Sequence of chain 1.A:
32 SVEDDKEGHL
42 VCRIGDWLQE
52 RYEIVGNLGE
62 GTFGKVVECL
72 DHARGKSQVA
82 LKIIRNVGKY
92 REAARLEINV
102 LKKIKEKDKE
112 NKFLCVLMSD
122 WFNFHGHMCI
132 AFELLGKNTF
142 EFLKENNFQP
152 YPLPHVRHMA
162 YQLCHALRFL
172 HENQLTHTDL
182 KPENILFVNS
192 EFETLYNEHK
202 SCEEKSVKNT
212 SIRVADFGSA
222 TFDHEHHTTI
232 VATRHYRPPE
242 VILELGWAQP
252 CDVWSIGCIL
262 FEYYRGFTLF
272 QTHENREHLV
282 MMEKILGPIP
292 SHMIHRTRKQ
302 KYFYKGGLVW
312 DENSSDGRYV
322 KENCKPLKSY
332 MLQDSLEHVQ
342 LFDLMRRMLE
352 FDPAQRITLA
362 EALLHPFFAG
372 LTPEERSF

The protein below binds the small molecule below.
Small molecule (SMILES): CCOC(=O)c1c(/C(C#N)=C\N)c2ccc(Cl)c(Cl)c2n1C

Binding-site contacts:
Ligand atom CAP contacts residue ALA81 of chain 1.A at 3.8 Å (hydrophobic).
Ligand atom CAA contacts residue GLU184 of chain 1.A at 3.3 Å.
Ligand atom CAR contacts residue VAL67 of chain 1.A at 3.9 Å (hydrophobic).
Ligand atom NAC contacts residue ASP217 of chain 1.A at 3.6 Å.
Ligand atom OAE contacts residue GLY60 of chain 1.A at 3.4 Å.
Ligand atom CAK contacts residue ALA216 of chain 1.A at 4.0 Å (hydrophobic).
Ligand atom NAD contacts residue GLU184 of chain 1.A at 3.2 Å (salt-bridge).
Ligand atom OAM contacts residue PHE64 of chain 1.A at 3.6 Å.
Ligand atom OAM contacts residue VAL67 of chain 1.A at 4.0 Å.
Ligand atom NAV contacts residue VAL67 of chain 1.A at 3.5 Å.
Ligand atom CL2 contacts residue PHE133 of chain 1.A at 3.6 Å.
Ligand atom CAQ contacts residue LEU187 of chain 1.A at 3.8 Å (hydrophobic).
Ligand atom OAE contacts residue VAL67 of chain 1.A at 3.6 Å.
Ligand atom CAS contacts residue VAL67 of chain 1.A at 3.5 Å (hydrophobic).
Ligand atom CAB contacts residue VAL67 of chain 1.A at 3.5 Å (hydrophobic).
Ligand atom CAP contacts residue LEU187 of chain 1.A at 3.6 Å (hydrophobic).
Ligand atom CL2 contacts residue ALA81 of chain 1.A at 3.5 Å.
Ligand atom CL1 contacts residue LEU59 of chain 1.A at 3.7 Å.
Ligand atom OAE contacts residue GLU61 of chain 1.A at 4.0 Å.
Ligand atom CAH contacts residue LYS83 of chain 1.A at 3.6 Å.
Ligand atom CAI contacts residue ASN185 of chain 1.A at 3.8 Å.
Ligand atom CAJ contacts residue VAL117 of chain 1.A at 3.5 Å (hydrophobic).
Ligand atom NAD contacts residue ASN185 of chain 1.A at 3.5 Å (h-bond).
Ligand atom CAU contacts residue VAL67 of chain 1.A at 3.8 Å (hydrophobic).
Ligand atom NAD contacts residue ALA216 of chain 1.A at 4.0 Å.
Ligand atom NAC contacts residue LYS83 of chain 1.A at 2.8 Å (salt-bridge).
Ligand atom CL2 contacts residue GLU134 of chain 1.A at 3.1 Å.
Ligand atom CAB contacts residue LEU59 of chain 1.A at 3.5 Å (hydrophobic).
Ligand atom CAN contacts residue VAL67 of chain 1.A at 3.6 Å (hydrophobic).
Ligand atom CAL contacts residue GLU61 of chain 1.A at 3.4 Å.
Ligand atom CL1 contacts residue ALA81 of chain 1.A at 3.4 Å.
Ligand atom CAL contacts residue PHE64 of chain 1.A at 4.0 Å (hydrophobic).
Ligand atom CAK contacts residue LEU187 of chain 1.A at 3.9 Å (hydrophobic).
Ligand atom CAA contacts residue ASN139 of chain 1.A at 3.8 Å.
Ligand atom CAI contacts residue ALA216 of chain 1.A at 3.8 Å (hydrophobic).
Ligand atom CAA contacts residue GLU61 of chain 1.A at 3.6 Å.
Ligand atom CL2 contacts residue LEU136 of chain 1.A at 3.8 Å.
Ligand atom CAJ contacts residue PHE133 of chain 1.A at 3.9 Å (hydrophobic).
Ligand atom CAJ contacts residue LEU187 of chain 1.A at 3.6 Å (hydrophobic).
Ligand atom CAQ contacts residue ALA81 of chain 1.A at 3.8 Å (hydrophobic).